Sequence of chain 1.B:
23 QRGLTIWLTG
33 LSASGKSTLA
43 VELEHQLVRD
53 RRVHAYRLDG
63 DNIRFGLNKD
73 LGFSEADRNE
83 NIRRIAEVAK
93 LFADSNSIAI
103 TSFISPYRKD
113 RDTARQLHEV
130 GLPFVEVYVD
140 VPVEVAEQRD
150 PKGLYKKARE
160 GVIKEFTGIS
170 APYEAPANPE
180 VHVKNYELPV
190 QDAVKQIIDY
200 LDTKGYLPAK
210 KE

This protein binds this small molecule.
Small molecule (SMILES): Nc1ncnc2c1ncn2[C@@H]1O[C@H](CO[P](=O)(O)OS(=O)(=O)O)[C@@H](O)[C@H]1O

Binding-site contacts:
Ligand atom C5' contacts residue ILE106 of chain 1.B at 3.4 Å (hydrophobic).
Ligand atom O2B contacts residue ARG80 of chain 1.B at 3.5 Å.
Ligand atom N1 contacts residue GLU164 of chain 1.B at 3.7 Å.
Ligand atom O2B contacts residue ASN83 of chain 1.B at 2.9 Å (h-bond).
Ligand atom N6 contacts residue GLU164 of chain 1.B at 2.9 Å (salt-bridge).
Ligand atom C2' contacts residue LYS151 of chain 1.B at 3.6 Å.
Ligand atom N1 contacts residue THR166 of chain 1.B at 3.5 Å (h-bond).
Ligand atom C2 contacts residue THR166 of chain 1.B at 3.5 Å.
Ligand atom N7 contacts residue PHE75 of chain 1.B at 3.6 Å.
Ligand atom N9 contacts residue PHE75 of chain 1.B at 3.6 Å.
Ligand atom C2 contacts residue ARG80 of chain 1.B at 3.6 Å.
Ligand atom O3B contacts residue ARG80 of chain 1.B at 2.8 Å (salt-bridge).
Ligand atom C4 contacts residue PHE75 of chain 1.B at 3.7 Å (hydrophobic).
Ligand atom N3 contacts residue ILE106 of chain 1.B at 3.6 Å.
Ligand atom N1 contacts residue PHE165 of chain 1.B at 3.6 Å.
Ligand atom O1B contacts residue ILE84 of chain 1.B at 3.6 Å.
Ligand atom N1 contacts residue ARG80 of chain 1.B at 2.9 Å (salt-bridge).
Ligand atom O2' contacts residue LEU153 of chain 1.B at 3.4 Å.
Ligand atom O2A contacts residue ASN83 of chain 1.B at 3.0 Å (h-bond).
Ligand atom O3B contacts residue PRO108 of chain 1.B at 3.1 Å.
Ligand atom N6 contacts residue LYS163 of chain 1.B at 3.5 Å (salt-bridge).
Ligand atom O2A contacts residue ARG66 of chain 1.B at 2.7 Å (salt-bridge).
Ligand atom O5' contacts residue PHE75 of chain 1.B at 3.4 Å.
Ligand atom O2' contacts residue LYS151 of chain 1.B at 2.6 Å (salt-bridge).
Ligand atom C2' contacts residue LEU153 of chain 1.B at 3.4 Å (hydrophobic).
Ligand atom C2 contacts residue ILE106 of chain 1.B at 3.6 Å (hydrophobic).
Ligand atom C6 contacts residue PHE165 of chain 1.B at 3.5 Å (hydrophobic).
Ligand atom C6 contacts residue ARG80 of chain 1.B at 3.5 Å.
Ligand atom O1A contacts residue ILE106 of chain 1.B at 2.7 Å (h-bond).
Ligand atom C8 contacts residue PHE75 of chain 1.B at 3.6 Å (hydrophobic).
Ligand atom O3' contacts residue SER34 of chain 1.B at 2.8 Å (h-bond).
Ligand atom O1B contacts residue SER107 of chain 1.B at 2.9 Å (h-bond).
Ligand atom O2B contacts residue ARG66 of chain 1.B at 3.0 Å (salt-bridge).
Ligand atom N6 contacts residue ARG80 of chain 1.B at 3.5 Å (salt-bridge).
Ligand atom C6 contacts residue GLU164 of chain 1.B at 3.7 Å.
Ligand atom O1A contacts residue PHE105 of chain 1.B at 3.2 Å.
Ligand atom C3' contacts residue SER34 of chain 1.B at 3.3 Å.
Ligand atom O4' contacts residue PHE75 of chain 1.B at 3.2 Å.
Ligand atom O2A contacts residue PHE105 of chain 1.B at 3.4 Å.
Ligand atom O1B contacts residue ILE106 of chain 1.B at 3.4 Å (h-bond).